Sequence of chain 1.H:
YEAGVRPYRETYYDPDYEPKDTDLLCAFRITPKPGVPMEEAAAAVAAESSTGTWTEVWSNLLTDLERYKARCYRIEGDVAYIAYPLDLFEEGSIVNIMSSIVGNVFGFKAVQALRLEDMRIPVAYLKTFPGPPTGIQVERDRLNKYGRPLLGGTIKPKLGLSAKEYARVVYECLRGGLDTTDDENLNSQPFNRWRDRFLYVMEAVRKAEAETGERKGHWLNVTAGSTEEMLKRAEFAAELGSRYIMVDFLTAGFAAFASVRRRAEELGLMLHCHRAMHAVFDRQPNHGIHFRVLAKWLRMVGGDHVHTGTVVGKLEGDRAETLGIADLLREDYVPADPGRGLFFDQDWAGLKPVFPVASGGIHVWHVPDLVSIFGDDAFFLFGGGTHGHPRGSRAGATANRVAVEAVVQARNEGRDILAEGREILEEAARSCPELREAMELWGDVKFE

Sequence of chain 1.G:
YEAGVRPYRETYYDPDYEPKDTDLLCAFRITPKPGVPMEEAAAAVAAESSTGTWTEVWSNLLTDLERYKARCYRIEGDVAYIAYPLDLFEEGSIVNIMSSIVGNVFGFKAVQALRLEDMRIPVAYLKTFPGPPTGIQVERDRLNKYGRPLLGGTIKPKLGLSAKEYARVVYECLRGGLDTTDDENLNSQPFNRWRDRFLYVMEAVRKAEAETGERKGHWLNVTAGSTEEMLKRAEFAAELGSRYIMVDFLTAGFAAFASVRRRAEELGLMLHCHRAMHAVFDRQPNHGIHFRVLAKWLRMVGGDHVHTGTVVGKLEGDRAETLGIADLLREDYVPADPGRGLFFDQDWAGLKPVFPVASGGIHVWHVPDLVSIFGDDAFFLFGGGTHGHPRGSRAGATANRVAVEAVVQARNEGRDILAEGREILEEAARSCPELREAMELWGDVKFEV

Binding-site contacts:
Ligand atom O6P contacts residue HIS313 of chain 1.G at 3.2 Å (h-bond).
Ligand atom C contacts residue ASN109 of chain 1.H at 3.5 Å.
Ligand atom O4P contacts residue SER365 of chain 1.G at 3.4 Å (h-bond).
Ligand atom O6P contacts residue ARG281 of chain 1.G at 3.3 Å (salt-bridge).
Ligand atom O1 contacts residue LYS161 of chain 1.G at 3.2 Å.
Ligand atom O2P contacts residue GLY390 of chain 1.G at 2.8 Å (h-bond).
Ligand atom O1P contacts residue GLY367 of chain 1.G at 3.3 Å (h-bond).
Ligand atom O2P contacts residue THR58 of chain 1.H at 2.5 Å (h-bond).
Ligand atom C contacts residue MG1 of chain 1.V at 2.7 Å.
Ligand atom O6 contacts residue LYS320 of chain 1.G at 2.8 Å (salt-bridge).
Ligand atom O2P contacts residue LYS161 of chain 1.G at 3.1 Å.
Ligand atom O7 contacts residue ASP189 of chain 1.G at 3.3 Å (salt-bridge).
Ligand atom O1P contacts residue LYS320 of chain 1.G at 2.9 Å (salt-bridge).
Ligand atom C3 contacts residue KCX187 of chain 1.G at 3.1 Å.
Ligand atom O4 contacts residue SER365 of chain 1.G at 3.3 Å (h-bond).
Ligand atom O3 contacts residue ASN109 of chain 1.H at 3.1 Å (h-bond).
Ligand atom O7 contacts residue ASN109 of chain 1.H at 2.9 Å (h-bond).
Ligand atom P1 contacts residue THR58 of chain 1.H at 3.4 Å.
Ligand atom O3 contacts residue KCX187 of chain 1.G at 2.8 Å (h-bond).
Ligand atom O3 contacts residue GLU190 of chain 1.G at 3.0 Å (salt-bridge).
Ligand atom O2 contacts residue MG1 of chain 1.V at 2.1 Å.
Ligand atom O5 contacts residue LEU321 of chain 1.G at 3.3 Å.
Ligand atom O7 contacts residue MG1 of chain 1.V at 2.1 Å.
Ligand atom O3 contacts residue MG1 of chain 1.V at 2.0 Å.
Ligand atom O1P contacts residue THR58 of chain 1.H at 3.3 Å (h-bond).
Ligand atom O2 contacts residue KCX187 of chain 1.G at 2.9 Å (h-bond).
Ligand atom O4 contacts residue GLY366 of chain 1.G at 3.2 Å.
Ligand atom C3 contacts residue MG1 of chain 1.V at 2.8 Å.
Ligand atom O7 contacts residue LYS163 of chain 1.G at 2.8 Å (salt-bridge).
Ligand atom C2 contacts residue MG1 of chain 1.V at 2.6 Å.
Ligand atom O2 contacts residue THR159 of chain 1.G at 3.2 Å (h-bond).
Ligand atom O1P contacts residue TRP59 of chain 1.H at 3.1 Å.
Ligand atom O2 contacts residue LYS161 of chain 1.G at 3.0 Å (salt-bridge).
Ligand atom O4P contacts residue HIS313 of chain 1.G at 2.9 Å (h-bond).
Ligand atom O2 contacts residue ASP189 of chain 1.G at 2.9 Å (salt-bridge).
Ligand atom O5P contacts residue ARG281 of chain 1.G at 2.8 Å (salt-bridge).
Ligand atom O3P contacts residue GLY389 of chain 1.G at 3.1 Å (h-bond).
Ligand atom O3 contacts residue HIS280 of chain 1.G at 3.1 Å (h-bond).
Ligand atom O6 contacts residue GLU53 of chain 1.H at 3.3 Å (salt-bridge).
Ligand atom O7 contacts residue GLU190 of chain 1.G at 3.3 Å (salt-bridge).

The small molecule below binds the protein below.
Small molecule (SMILES): O=C(O)[C@@](O)(COP(=O)(O)O)[C@H](O)[C@H](O)COP(=O)(O)O